Sequence of chain 2.A:
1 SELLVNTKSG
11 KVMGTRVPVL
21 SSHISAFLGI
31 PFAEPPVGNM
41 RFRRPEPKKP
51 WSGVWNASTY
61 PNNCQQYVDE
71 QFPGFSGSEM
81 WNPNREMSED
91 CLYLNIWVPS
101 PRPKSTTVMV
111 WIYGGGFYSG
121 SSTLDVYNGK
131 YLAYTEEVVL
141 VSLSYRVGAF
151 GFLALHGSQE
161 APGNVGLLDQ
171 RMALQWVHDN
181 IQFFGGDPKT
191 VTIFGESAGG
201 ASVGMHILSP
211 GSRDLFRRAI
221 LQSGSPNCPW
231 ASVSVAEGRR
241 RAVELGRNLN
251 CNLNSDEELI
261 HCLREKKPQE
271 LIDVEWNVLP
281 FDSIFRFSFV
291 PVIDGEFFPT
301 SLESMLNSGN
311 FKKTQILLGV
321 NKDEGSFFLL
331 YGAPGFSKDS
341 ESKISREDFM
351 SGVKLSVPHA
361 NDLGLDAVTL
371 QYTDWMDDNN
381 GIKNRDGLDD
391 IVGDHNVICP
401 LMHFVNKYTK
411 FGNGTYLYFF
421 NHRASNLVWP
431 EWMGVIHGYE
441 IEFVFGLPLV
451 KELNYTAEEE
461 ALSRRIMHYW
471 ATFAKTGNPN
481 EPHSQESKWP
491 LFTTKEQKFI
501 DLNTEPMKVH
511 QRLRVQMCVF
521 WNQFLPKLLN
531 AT

Binding-site contacts:
Ligand atom N2 contacts residue SER58 of chain 2.A at 4.4 Å.
Ligand atom C3 contacts residue ASN56 of chain 2.A at 3.9 Å.
Ligand atom C8 contacts residue ASN56 of chain 2.A at 3.9 Å.
Ligand atom C6 contacts residue THR59 of chain 2.A at 4.4 Å.
Ligand atom C2 contacts residue ASN56 of chain 2.A at 2.6 Å.
Ligand atom C5 contacts residue ASN56 of chain 2.A at 3.8 Å.
Ligand atom O5 contacts residue ASN56 of chain 2.A at 2.5 Å (h-bond).
Ligand atom N2 contacts residue ASN56 of chain 2.A at 3.0 Å (h-bond).
Ligand atom C1 contacts residue ASN56 of chain 2.A at 1.5 Å.
Ligand atom C1 contacts residue SER58 of chain 2.A at 3.7 Å.
Ligand atom C4 contacts residue ASN56 of chain 2.A at 4.3 Å.
Ligand atom C7 contacts residue ASN56 of chain 2.A at 3.2 Å.
Ligand atom O7 contacts residue ASN56 of chain 2.A at 3.0 Å (h-bond).
Ligand atom C5 contacts residue THR59 of chain 2.A at 4.2 Å.

The small molecule below binds the protein below.
Small molecule (SMILES): CC(=O)N[C@@H]1[C@@H](O)[C@H](O)[C@@H](CO)O[C@H]1O